Sequence of chain 1.B:
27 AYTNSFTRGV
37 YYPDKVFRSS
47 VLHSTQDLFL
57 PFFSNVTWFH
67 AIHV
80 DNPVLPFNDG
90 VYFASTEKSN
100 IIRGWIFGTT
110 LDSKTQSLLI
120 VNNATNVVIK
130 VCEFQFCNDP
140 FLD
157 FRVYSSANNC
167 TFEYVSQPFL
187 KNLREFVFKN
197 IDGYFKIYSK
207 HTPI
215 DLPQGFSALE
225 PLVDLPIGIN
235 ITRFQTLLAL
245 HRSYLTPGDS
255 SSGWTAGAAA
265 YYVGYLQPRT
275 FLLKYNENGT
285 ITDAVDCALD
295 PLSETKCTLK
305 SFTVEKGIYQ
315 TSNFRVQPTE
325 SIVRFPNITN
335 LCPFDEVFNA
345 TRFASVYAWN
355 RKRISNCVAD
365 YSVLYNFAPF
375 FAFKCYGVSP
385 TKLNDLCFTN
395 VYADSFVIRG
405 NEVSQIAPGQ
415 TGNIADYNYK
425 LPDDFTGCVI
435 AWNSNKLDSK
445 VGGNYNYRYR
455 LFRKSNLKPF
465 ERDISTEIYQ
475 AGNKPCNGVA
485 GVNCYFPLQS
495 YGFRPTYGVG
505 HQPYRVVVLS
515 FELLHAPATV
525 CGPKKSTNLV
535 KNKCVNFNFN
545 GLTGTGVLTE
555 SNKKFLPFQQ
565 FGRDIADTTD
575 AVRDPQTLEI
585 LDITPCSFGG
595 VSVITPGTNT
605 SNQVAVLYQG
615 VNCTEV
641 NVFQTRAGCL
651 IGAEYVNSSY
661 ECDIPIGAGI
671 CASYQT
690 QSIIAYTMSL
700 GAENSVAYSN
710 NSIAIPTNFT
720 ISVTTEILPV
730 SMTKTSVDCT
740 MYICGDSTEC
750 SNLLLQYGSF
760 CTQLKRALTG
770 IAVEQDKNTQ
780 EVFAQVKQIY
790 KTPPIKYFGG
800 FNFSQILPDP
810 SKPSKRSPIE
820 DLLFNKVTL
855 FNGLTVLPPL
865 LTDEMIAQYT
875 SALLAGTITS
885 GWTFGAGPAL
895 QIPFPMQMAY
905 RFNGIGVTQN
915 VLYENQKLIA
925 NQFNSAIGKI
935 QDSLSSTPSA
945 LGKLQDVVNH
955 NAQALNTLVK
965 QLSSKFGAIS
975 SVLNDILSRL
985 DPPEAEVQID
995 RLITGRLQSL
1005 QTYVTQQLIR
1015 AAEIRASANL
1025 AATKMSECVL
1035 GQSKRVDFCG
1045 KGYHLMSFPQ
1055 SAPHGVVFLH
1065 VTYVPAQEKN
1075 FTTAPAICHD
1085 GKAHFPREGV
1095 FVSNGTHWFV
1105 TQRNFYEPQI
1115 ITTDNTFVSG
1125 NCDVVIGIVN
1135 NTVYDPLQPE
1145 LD

Binding-site contacts:
Ligand atom C8 contacts residue ASN710 of chain 1.B at 3.9 Å.
Ligand atom O3 contacts residue NAG1 of chain 1.R at 3.8 Å.
Ligand atom O7 contacts residue ASN709 of chain 1.B at 2.8 Å (h-bond).
Ligand atom O6 contacts residue ASN709 of chain 1.B at 3.2 Å (h-bond).
Ligand atom C7 contacts residue ASN710 of chain 1.B at 4.2 Å.
Ligand atom C7 contacts residue ASN709 of chain 1.B at 3.5 Å.
Ligand atom N2 contacts residue ASN710 of chain 1.B at 4.4 Å.
Ligand atom C2 contacts residue ASN709 of chain 1.B at 3.2 Å.
Ligand atom C3 contacts residue NAG1 of chain 1.R at 4.4 Å.
Ligand atom C6 contacts residue ASN709 of chain 1.B at 3.8 Å.
Ligand atom C6 contacts residue NAG1 of chain 1.R at 3.1 Å.
Ligand atom C1 contacts residue ASN709 of chain 1.B at 3.9 Å.
Ligand atom C4 contacts residue NAG1 of chain 1.R at 3.2 Å.
Ligand atom O4 contacts residue ASN709 of chain 1.B at 4.3 Å.
Ligand atom N2 contacts residue ASN709 of chain 1.B at 3.7 Å.
Ligand atom O4 contacts residue NAG1 of chain 1.R at 2.4 Å (h-bond).
Ligand atom O5 contacts residue ASN709 of chain 1.B at 3.4 Å (h-bond).
Ligand atom C5 contacts residue ASN709 of chain 1.B at 3.7 Å.
Ligand atom O6 contacts residue NAG1 of chain 1.R at 2.1 Å (h-bond).
Ligand atom C3 contacts residue ASN709 of chain 1.B at 3.8 Å.
Ligand atom O3 contacts residue ASN709 of chain 1.B at 3.8 Å.
Ligand atom C5 contacts residue NAG1 of chain 1.R at 3.7 Å.
Ligand atom C4 contacts residue ASN709 of chain 1.B at 3.2 Å.

This protein binds this small molecule.
Small molecule (SMILES): CC(=O)N[C@@H]1[C@@H](O)[C@H](O)[C@@H](CO)O[C@H]1O